Binding-site contacts:
Ligand atom C7 contacts residue ASN54 of chain 1.A at 3.7 Å.
Ligand atom O6 contacts residue GLU34 of chain 1.A at 4.4 Å.
Ligand atom C6 contacts residue GLU34 of chain 1.A at 4.1 Å.
Ligand atom C1 contacts residue ASN54 of chain 1.A at 1.4 Å.
Ligand atom C4 contacts residue ASN54 of chain 1.A at 4.3 Å.
Ligand atom C7 contacts residue GLU34 of chain 1.A at 3.4 Å.
Ligand atom C6 contacts residue ASN54 of chain 1.A at 4.3 Å.
Ligand atom C3 contacts residue ASN54 of chain 1.A at 3.8 Å.
Ligand atom O7 contacts residue GLU34 of chain 1.A at 2.8 Å (salt-bridge).
Ligand atom C7 contacts residue PHE129 of chain 1.A at 4.4 Å (hydrophobic).
Ligand atom O5 contacts residue ASN54 of chain 1.A at 2.4 Å (h-bond).
Ligand atom C8 contacts residue PHE129 of chain 1.A at 3.9 Å (hydrophobic).
Ligand atom C5 contacts residue ASN54 of chain 1.A at 3.6 Å.
Ligand atom N2 contacts residue ASN54 of chain 1.A at 2.8 Å (h-bond).
Ligand atom C6 contacts residue ALA33 of chain 1.A at 4.3 Å (hydrophobic).
Ligand atom N2 contacts residue GLU34 of chain 1.A at 3.4 Å (salt-bridge).
Ligand atom O7 contacts residue ASN54 of chain 1.A at 4.2 Å.
Ligand atom C2 contacts residue ASN54 of chain 1.A at 2.5 Å.

The small molecule below binds the protein below.
Small molecule (SMILES): CC(=O)N[C@H]1[C@H](O[C@H]2[C@H](O)[C@@H](NC(C)=O)CO[C@@H]2CO)O[C@H](CO)[C@@H](O)[C@@H]1O

Sequence of chain 1.A:
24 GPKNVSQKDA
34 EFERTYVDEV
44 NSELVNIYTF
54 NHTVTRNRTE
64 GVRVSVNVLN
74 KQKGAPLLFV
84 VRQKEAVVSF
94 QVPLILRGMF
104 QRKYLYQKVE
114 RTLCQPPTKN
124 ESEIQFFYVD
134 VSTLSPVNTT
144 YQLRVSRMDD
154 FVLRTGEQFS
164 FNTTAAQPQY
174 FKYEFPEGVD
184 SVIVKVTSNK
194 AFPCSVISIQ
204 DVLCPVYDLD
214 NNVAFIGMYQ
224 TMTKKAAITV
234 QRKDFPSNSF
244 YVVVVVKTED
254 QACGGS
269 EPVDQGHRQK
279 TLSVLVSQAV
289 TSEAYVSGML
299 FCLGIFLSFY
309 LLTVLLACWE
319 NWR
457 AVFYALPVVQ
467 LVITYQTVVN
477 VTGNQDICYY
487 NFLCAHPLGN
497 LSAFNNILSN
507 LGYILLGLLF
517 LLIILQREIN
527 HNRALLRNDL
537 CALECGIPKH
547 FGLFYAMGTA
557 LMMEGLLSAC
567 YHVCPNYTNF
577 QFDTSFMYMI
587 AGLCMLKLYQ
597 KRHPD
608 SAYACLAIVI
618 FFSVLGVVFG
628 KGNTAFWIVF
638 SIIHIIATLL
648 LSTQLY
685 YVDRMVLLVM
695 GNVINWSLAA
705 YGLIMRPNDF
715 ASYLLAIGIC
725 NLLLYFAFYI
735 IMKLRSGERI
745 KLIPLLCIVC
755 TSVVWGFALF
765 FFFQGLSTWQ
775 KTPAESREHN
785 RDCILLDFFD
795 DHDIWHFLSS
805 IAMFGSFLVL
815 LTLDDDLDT